Sequence of chain 1.A:
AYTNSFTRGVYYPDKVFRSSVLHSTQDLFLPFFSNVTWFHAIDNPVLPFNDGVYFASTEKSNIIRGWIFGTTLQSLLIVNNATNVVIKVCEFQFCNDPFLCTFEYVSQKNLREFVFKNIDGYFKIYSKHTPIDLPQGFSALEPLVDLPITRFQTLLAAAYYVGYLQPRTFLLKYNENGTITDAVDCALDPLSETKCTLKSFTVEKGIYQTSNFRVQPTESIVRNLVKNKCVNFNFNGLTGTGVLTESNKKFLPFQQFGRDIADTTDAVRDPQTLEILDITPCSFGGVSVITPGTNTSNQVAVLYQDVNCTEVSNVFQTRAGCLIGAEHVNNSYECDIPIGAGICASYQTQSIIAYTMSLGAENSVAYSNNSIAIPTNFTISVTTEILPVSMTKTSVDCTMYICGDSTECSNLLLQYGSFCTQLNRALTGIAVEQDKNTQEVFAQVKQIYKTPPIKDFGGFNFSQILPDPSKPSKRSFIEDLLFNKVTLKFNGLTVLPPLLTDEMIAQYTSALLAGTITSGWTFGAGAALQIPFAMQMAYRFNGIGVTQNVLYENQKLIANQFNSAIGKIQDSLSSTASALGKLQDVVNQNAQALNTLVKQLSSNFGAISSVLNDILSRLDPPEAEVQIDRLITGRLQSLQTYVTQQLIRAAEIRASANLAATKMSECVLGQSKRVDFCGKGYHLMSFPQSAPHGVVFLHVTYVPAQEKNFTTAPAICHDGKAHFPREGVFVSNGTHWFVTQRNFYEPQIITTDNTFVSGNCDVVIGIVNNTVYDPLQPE

The small molecule below binds the protein below.
Small molecule (SMILES): CC(=O)N[C@@H]1[C@@H](O)[C@H](O)[C@@H](CO)O[C@H]1O

Binding-site contacts:
Ligand atom C5 contacts residue GLN804 of chain 1.A at 4.0 Å.
Ligand atom C2 contacts residue ASN801 of chain 1.A at 2.5 Å.
Ligand atom N2 contacts residue ASN801 of chain 1.A at 2.9 Å (h-bond).
Ligand atom C4 contacts residue ASN801 of chain 1.A at 4.2 Å.
Ligand atom C3 contacts residue ASN801 of chain 1.A at 3.8 Å.
Ligand atom O5 contacts residue ASN801 of chain 1.A at 2.3 Å (h-bond).
Ligand atom C1 contacts residue SER803 of chain 1.A at 3.9 Å.
Ligand atom C8 contacts residue ASN801 of chain 1.A at 4.2 Å.
Ligand atom O6 contacts residue GLN804 of chain 1.A at 2.3 Å (h-bond).
Ligand atom C7 contacts residue ASN801 of chain 1.A at 3.1 Å.
Ligand atom N2 contacts residue SER803 of chain 1.A at 4.4 Å.
Ligand atom O7 contacts residue ASN801 of chain 1.A at 2.8 Å (h-bond).
Ligand atom O5 contacts residue GLN804 of chain 1.A at 3.7 Å.
Ligand atom C5 contacts residue ASN801 of chain 1.A at 3.6 Å.
Ligand atom C6 contacts residue GLN804 of chain 1.A at 3.5 Å.
Ligand atom C1 contacts residue ASN801 of chain 1.A at 1.4 Å.